Sequence of chain 1.B:
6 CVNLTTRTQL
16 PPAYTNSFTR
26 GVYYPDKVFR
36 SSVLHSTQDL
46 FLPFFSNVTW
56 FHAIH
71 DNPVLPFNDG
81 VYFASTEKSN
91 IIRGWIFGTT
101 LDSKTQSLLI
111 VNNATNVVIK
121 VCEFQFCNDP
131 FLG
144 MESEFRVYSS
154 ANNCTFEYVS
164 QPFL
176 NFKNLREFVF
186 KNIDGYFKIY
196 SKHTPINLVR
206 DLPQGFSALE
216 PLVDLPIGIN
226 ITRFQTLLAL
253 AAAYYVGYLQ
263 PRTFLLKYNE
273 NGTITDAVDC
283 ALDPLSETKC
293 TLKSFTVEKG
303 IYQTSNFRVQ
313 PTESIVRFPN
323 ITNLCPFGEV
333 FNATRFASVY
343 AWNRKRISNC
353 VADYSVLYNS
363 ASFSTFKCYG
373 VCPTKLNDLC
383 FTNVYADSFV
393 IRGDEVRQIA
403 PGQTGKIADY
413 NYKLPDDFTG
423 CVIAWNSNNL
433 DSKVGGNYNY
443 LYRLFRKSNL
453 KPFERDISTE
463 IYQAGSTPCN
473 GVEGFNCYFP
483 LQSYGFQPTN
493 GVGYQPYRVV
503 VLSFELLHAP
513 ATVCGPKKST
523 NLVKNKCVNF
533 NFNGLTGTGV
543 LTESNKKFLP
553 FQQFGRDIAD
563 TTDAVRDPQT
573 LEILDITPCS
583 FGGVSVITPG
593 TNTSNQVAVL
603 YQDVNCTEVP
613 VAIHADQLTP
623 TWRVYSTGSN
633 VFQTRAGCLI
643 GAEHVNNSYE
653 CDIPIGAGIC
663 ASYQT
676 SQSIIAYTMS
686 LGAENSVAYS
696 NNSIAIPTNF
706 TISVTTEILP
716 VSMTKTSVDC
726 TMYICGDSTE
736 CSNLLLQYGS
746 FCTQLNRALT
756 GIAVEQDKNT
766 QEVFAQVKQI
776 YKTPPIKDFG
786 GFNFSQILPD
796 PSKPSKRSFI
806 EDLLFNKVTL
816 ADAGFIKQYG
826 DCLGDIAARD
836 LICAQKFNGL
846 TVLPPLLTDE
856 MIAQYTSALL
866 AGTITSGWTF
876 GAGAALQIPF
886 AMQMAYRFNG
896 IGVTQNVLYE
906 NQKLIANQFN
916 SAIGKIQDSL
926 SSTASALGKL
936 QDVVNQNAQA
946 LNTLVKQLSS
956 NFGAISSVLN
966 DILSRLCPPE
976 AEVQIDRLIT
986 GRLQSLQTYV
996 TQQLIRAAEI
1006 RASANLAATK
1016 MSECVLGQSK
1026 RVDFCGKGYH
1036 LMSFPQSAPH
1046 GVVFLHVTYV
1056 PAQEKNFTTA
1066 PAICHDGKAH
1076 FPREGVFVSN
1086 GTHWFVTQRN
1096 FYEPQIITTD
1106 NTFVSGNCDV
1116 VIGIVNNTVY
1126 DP

The protein below binds the small molecule below.
Small molecule (SMILES): C=CC1=C(C)/C(=C/c2[nH]c(/C=C3\N=C(/C=C4\NC(=O)C(C)=C4C=C)C(C)=C3CCC(=O)O)c(CCC(=O)O)c2C)NC1=O

Binding-site contacts:
Ligand atom CBB contacts residue ASN112 of chain 1.B at 3.8 Å.
Ligand atom CAC contacts residue ASN90 of chain 1.B at 3.6 Å.
Ligand atom CMC contacts residue ILE92 of chain 1.B at 3.0 Å (hydrophobic).
Ligand atom C4C contacts residue ASN90 of chain 1.B at 4.0 Å.
Ligand atom OB contacts residue VAL117 of chain 1.B at 3.2 Å.
Ligand atom CBC contacts residue ARG93 of chain 1.B at 4.1 Å.
Ligand atom C2C contacts residue ILE92 of chain 1.B at 4.0 Å (hydrophobic).
Ligand atom CAC contacts residue ILE92 of chain 1.B at 3.9 Å (hydrophobic).
Ligand atom OB contacts residue ASN112 of chain 1.B at 2.6 Å (h-bond).
Ligand atom OC contacts residue PHE183 of chain 1.B at 2.9 Å.
Ligand atom C4B contacts residue VAL117 of chain 1.B at 3.3 Å (hydrophobic).
Ligand atom C3C contacts residue ARG181 of chain 1.B at 3.6 Å.
Ligand atom CBC contacts residue ASN90 of chain 1.B at 3.6 Å.
Ligand atom C4C contacts residue ASN112 of chain 1.B at 3.9 Å.
Ligand atom C1C contacts residue PHE183 of chain 1.B at 4.0 Å (hydrophobic).
Ligand atom CHD contacts residue ASN90 of chain 1.B at 3.4 Å.
Ligand atom CBB contacts residue VAL111 of chain 1.B at 4.1 Å (hydrophobic).
Ligand atom C3C contacts residue ASN112 of chain 1.B at 3.6 Å.
Ligand atom CHD contacts residue ASN112 of chain 1.B at 4.0 Å.
Ligand atom NC contacts residue ARG181 of chain 1.B at 3.4 Å (salt-bridge).
Ligand atom CHB contacts residue LEU217 of chain 1.B at 4.0 Å (hydrophobic).
Ligand atom CAC contacts residue ARG181 of chain 1.B at 4.0 Å.
Ligand atom C1C contacts residue ARG181 of chain 1.B at 3.3 Å.
Ligand atom CMD contacts residue ASN90 of chain 1.B at 4.0 Å.
Ligand atom OC contacts residue ARG181 of chain 1.B at 3.6 Å.
Ligand atom CAB contacts residue ILE110 of chain 1.B at 3.6 Å (hydrophobic).
Ligand atom CHD contacts residue ARG181 of chain 1.B at 4.1 Å.
Ligand atom CBB contacts residue ILE110 of chain 1.B at 3.8 Å (hydrophobic).
Ligand atom CBB contacts residue TRP95 of chain 1.B at 4.0 Å (hydrophobic).
Ligand atom C4C contacts residue ARG181 of chain 1.B at 3.7 Å.
Ligand atom CAC contacts residue ASN112 of chain 1.B at 3.4 Å.
Ligand atom C2C contacts residue ARG181 of chain 1.B at 3.7 Å.
Ligand atom CMC contacts residue TRP95 of chain 1.B at 4.1 Å (hydrophobic).
Ligand atom CBC contacts residue ARG181 of chain 1.B at 3.4 Å.
Ligand atom CMA contacts residue LEU217 of chain 1.B at 3.8 Å (hydrophobic).
Ligand atom NB contacts residue VAL117 of chain 1.B at 3.8 Å.
Ligand atom C4B contacts residue ASN112 of chain 1.B at 3.8 Å.
Ligand atom C3B contacts residue VAL117 of chain 1.B at 4.0 Å (hydrophobic).
Ligand atom C3C contacts residue ASN90 of chain 1.B at 4.1 Å.
Ligand atom CBC contacts residue ILE92 of chain 1.B at 3.0 Å (hydrophobic).